Sequence of chain 1.A:
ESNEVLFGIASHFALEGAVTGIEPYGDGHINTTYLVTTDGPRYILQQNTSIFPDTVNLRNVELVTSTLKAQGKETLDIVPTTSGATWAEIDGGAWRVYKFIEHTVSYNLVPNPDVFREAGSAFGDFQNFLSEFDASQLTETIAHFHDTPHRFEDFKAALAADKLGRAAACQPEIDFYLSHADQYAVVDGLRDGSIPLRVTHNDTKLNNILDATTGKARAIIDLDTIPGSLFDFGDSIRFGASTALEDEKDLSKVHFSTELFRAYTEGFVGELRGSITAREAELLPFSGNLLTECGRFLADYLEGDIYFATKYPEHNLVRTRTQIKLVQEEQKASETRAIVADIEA

This protein binds this small molecule.
Small molecule (SMILES): CC(=O)N[C@@H]1[C@@H](O)[C@H](O)[C@@H](CO)O[C@@H]1O

Binding-site contacts:
Ligand atom C6 contacts residue GLU274 of chain 1.A at 3.3 Å.
Ligand atom C5 contacts residue LYS230 of chain 1.A at 3.8 Å.
Ligand atom O7 contacts residue TYR337 of chain 1.A at 2.5 Å (h-bond).
Ligand atom C6 contacts residue ARG266 of chain 1.A at 3.6 Å.
Ligand atom O3 contacts residue PHE169 of chain 1.A at 3.3 Å.
Ligand atom C3 contacts residue ASP228 of chain 1.A at 3.5 Å.
Ligand atom O5 contacts residue PHE338 of chain 1.A at 3.9 Å.
Ligand atom C8 contacts residue PHE75 of chain 1.A at 3.9 Å (hydrophobic).
Ligand atom C3 contacts residue ARG326 of chain 1.A at 4.0 Å.
Ligand atom C6 contacts residue PHE327 of chain 1.A at 3.8 Å (hydrophobic).
Ligand atom O6 contacts residue LYS230 of chain 1.A at 3.1 Å (salt-bridge).
Ligand atom C1 contacts residue ASP228 of chain 1.A at 3.7 Å.
Ligand atom C7 contacts residue TYR337 of chain 1.A at 3.4 Å (hydrophobic).
Ligand atom O6 contacts residue GLU274 of chain 1.A at 2.7 Å (salt-bridge).
Ligand atom C8 contacts residue ILE166 of chain 1.A at 3.9 Å (hydrophobic).
Ligand atom O5 contacts residue HIS51 of chain 1.A at 3.5 Å (h-bond).
Ligand atom C7 contacts residue ILE52 of chain 1.A at 3.5 Å (hydrophobic).
Ligand atom O1 contacts residue ASP228 of chain 1.A at 2.6 Å (salt-bridge).
Ligand atom O5 contacts residue LYS230 of chain 1.A at 3.6 Å (salt-bridge).
Ligand atom O4 contacts residue CYS323 of chain 1.A at 3.5 Å (h-bond).
Ligand atom O7 contacts residue ILE52 of chain 1.A at 3.6 Å.
Ligand atom N2 contacts residue ILE52 of chain 1.A at 3.8 Å.
Ligand atom O1 contacts residue LYS230 of chain 1.A at 3.4 Å (salt-bridge).
Ligand atom O4 contacts residue ARG266 of chain 1.A at 3.7 Å.
Ligand atom C1 contacts residue ILE52 of chain 1.A at 3.8 Å (hydrophobic).
Ligand atom N2 contacts residue ASP228 of chain 1.A at 3.3 Å (salt-bridge).
Ligand atom C8 contacts residue THR251 of chain 1.A at 3.8 Å.
Ligand atom O7 contacts residue PHE169 of chain 1.A at 3.7 Å.
Ligand atom C6 contacts residue CYS323 of chain 1.A at 3.7 Å (hydrophobic).
Ligand atom O1 contacts residue ANP1 of chain 1.C at 2.2 Å (h-bond).
Ligand atom C8 contacts residue PHE169 of chain 1.A at 3.9 Å (hydrophobic).
Ligand atom C7 contacts residue ARG326 of chain 1.A at 4.0 Å.
Ligand atom O6 contacts residue ARG266 of chain 1.A at 3.7 Å.
Ligand atom O3 contacts residue ARG326 of chain 1.A at 3.0 Å (salt-bridge).
Ligand atom C1 contacts residue ANP1 of chain 1.C at 3.4 Å.
Ligand atom C2 contacts residue ASP228 of chain 1.A at 3.7 Å.
Ligand atom O7 contacts residue ARG326 of chain 1.A at 2.9 Å (salt-bridge).
Ligand atom C7 contacts residue PHE169 of chain 1.A at 3.7 Å (hydrophobic).
Ligand atom O6 contacts residue HIS51 of chain 1.A at 3.2 Å.
Ligand atom C8 contacts residue TYR337 of chain 1.A at 3.7 Å (hydrophobic).